Binding-site contacts:
Ligand atom P contacts residue SER87 of chain 1.B at 1.6 Å.
Ligand atom O2P contacts residue LEU17 of chain 1.B at 2.6 Å (h-bond).
Ligand atom O2P contacts residue GLY16 of chain 1.B at 3.3 Å.
Ligand atom C2 contacts residue VAL266 of chain 1.B at 4.0 Å (hydrophobic).
Ligand atom C2 contacts residue VAL267 of chain 1.B at 3.7 Å (hydrophobic).
Ligand atom C1 contacts residue SER87 of chain 1.B at 2.8 Å.
Ligand atom C1 contacts residue PRO113 of chain 1.B at 4.4 Å (hydrophobic).
Ligand atom O1P contacts residue SER87 of chain 1.B at 2.6 Å (h-bond).
Ligand atom C2 contacts residue SER87 of chain 1.B at 3.0 Å.
Ligand atom C3 contacts residue SER87 of chain 1.B at 4.5 Å.
Ligand atom C4 contacts residue LEU167 of chain 1.B at 4.2 Å (hydrophobic).
Ligand atom O2P contacts residue GLN88 of chain 1.B at 2.8 Å (h-bond).
Ligand atom C2 contacts residue PRO113 of chain 1.B at 4.1 Å (hydrophobic).
Ligand atom P contacts residue GLN88 of chain 1.B at 3.5 Å.
Ligand atom P contacts residue LEU17 of chain 1.B at 3.9 Å.
Ligand atom O1P contacts residue HIS286 of chain 1.B at 2.7 Å (h-bond).
Ligand atom C3 contacts residue PRO113 of chain 1.B at 4.3 Å (hydrophobic).
Ligand atom O2P contacts residue HIS86 of chain 1.B at 4.5 Å.
Ligand atom C1 contacts residue HIS286 of chain 1.B at 4.3 Å.
Ligand atom O2P contacts residue SER87 of chain 1.B at 2.5 Å (h-bond).
Ligand atom C1 contacts residue GLN88 of chain 1.B at 4.5 Å.
Ligand atom C3 contacts residue VAL267 of chain 1.B at 4.0 Å (hydrophobic).
Ligand atom C3 contacts residue VAL266 of chain 1.B at 3.7 Å (hydrophobic).
Ligand atom C1 contacts residue LEU167 of chain 1.B at 3.7 Å (hydrophobic).
Ligand atom C2 contacts residue HIS286 of chain 1.B at 3.8 Å.
Ligand atom C4 contacts residue SER117 of chain 1.B at 3.7 Å.
Ligand atom C4 contacts residue VAL266 of chain 1.B at 4.0 Å (hydrophobic).
Ligand atom C3 contacts residue SER117 of chain 1.B at 3.6 Å.
Ligand atom P contacts residue HIS286 of chain 1.B at 3.4 Å.
Ligand atom C1 contacts residue LEU17 of chain 1.B at 4.1 Å (hydrophobic).
Ligand atom O1P contacts residue LEU17 of chain 1.B at 3.9 Å.

Sequence of chain 1.B:
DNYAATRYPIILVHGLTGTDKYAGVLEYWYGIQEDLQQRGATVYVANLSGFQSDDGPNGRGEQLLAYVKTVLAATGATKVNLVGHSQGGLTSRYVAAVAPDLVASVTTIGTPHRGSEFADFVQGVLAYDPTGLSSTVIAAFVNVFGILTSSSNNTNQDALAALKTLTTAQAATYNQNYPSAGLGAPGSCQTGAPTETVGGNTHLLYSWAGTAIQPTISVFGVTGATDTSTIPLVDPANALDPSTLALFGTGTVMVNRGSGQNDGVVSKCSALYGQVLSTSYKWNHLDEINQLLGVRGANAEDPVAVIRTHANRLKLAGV

A protein and the small-molecule ligand that binds it are described below.
Small molecule (SMILES): CCCCP(=O)(O)O